This small molecule binds to this protein.
Small molecule (SMILES): Cc1cc(SCc2[se]c(-c3ccc(C(F)(F)F)cc3)nc2C)ccc1OCC(=O)O

Sequence of chain 1.B:
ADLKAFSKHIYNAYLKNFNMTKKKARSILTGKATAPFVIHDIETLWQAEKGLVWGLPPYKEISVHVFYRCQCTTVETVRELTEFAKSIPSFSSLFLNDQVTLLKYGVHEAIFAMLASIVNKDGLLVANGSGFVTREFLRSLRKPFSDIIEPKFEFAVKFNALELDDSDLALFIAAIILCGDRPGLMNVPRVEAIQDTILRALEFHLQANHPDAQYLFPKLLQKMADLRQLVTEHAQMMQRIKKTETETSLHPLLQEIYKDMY

Binding-site contacts:
Ligand atom F04 contacts residue TRP79 of chain 1.B at 2.9 Å.
Ligand atom C27 contacts residue HIS264 of chain 1.B at 3.8 Å.
Ligand atom C22 contacts residue LEU284 of chain 1.B at 3.7 Å (hydrophobic).
Ligand atom C16 contacts residue HIS264 of chain 1.B at 3.8 Å.
Ligand atom C08 contacts residue CYS100 of chain 1.B at 3.8 Å (hydrophobic).
Ligand atom O23 contacts residue HIS264 of chain 1.B at 2.8 Å (h-bond).
Ligand atom C14 contacts residue LEU145 of chain 1.B at 3.6 Å (hydrophobic).
Ligand atom C07 contacts residue THR103 of chain 1.B at 3.7 Å.
Ligand atom O23 contacts residue MET268 of chain 1.B at 3.5 Å.
Ligand atom C22 contacts residue THR104 of chain 1.B at 3.6 Å.
Ligand atom C19 contacts residue HIS264 of chain 1.B at 3.6 Å.
Ligand atom SE contacts residue CYS100 of chain 1.B at 3.7 Å.
Ligand atom C30 contacts residue VAL96 of chain 1.B at 3.7 Å (hydrophobic).
Ligand atom S15 contacts residue LYS182 of chain 1.B at 3.8 Å.
Ligand atom C22 contacts residue HIS264 of chain 1.B at 3.8 Å.
Ligand atom O23 contacts residue TYR288 of chain 1.B at 2.6 Å (h-bond).
Ligand atom F04 contacts residue VAL163 of chain 1.B at 3.7 Å.
Ligand atom C26 contacts residue PHE97 of chain 1.B at 3.4 Å (hydrophobic).
Ligand atom O24 contacts residue THR104 of chain 1.B at 2.9 Å (h-bond).
Ligand atom C29 contacts residue CYS100 of chain 1.B at 3.8 Å (hydrophobic).
Ligand atom O24 contacts residue LEU284 of chain 1.B at 3.5 Å.
Ligand atom C21 contacts residue LEU284 of chain 1.B at 3.8 Å (hydrophobic).
Ligand atom F03 contacts residue ARG99 of chain 1.B at 3.2 Å.
Ligand atom C06 contacts residue VAL156 of chain 1.B at 3.7 Å (hydrophobic).
Ligand atom O20 contacts residue MET268 of chain 1.B at 3.6 Å.
Ligand atom O24 contacts residue HIS138 of chain 1.B at 2.7 Å (h-bond).
Ligand atom C17 contacts residue PHE142 of chain 1.B at 3.8 Å (hydrophobic).
Ligand atom C18 contacts residue THR104 of chain 1.B at 3.7 Å.
Ligand atom O23 contacts residue HIS138 of chain 1.B at 3.5 Å (h-bond).
Ligand atom F01 contacts residue VAL163 of chain 1.B at 3.3 Å.
Ligand atom C17 contacts residue HIS264 of chain 1.B at 3.7 Å.
Ligand atom C21 contacts residue THR104 of chain 1.B at 3.4 Å.
Ligand atom C18 contacts residue HIS264 of chain 1.B at 3.6 Å.
Ligand atom C22 contacts residue TYR288 of chain 1.B at 3.5 Å (hydrophobic).
Ligand atom C22 contacts residue HIS138 of chain 1.B at 3.5 Å.
Ligand atom C25 contacts residue HIS264 of chain 1.B at 3.7 Å.
Ligand atom C09 contacts residue CYS100 of chain 1.B at 3.6 Å (hydrophobic).
Ligand atom C19 contacts residue CYS100 of chain 1.B at 3.8 Å (hydrophobic).
Ligand atom C25 contacts residue CYS100 of chain 1.B at 3.6 Å (hydrophobic).
Ligand atom O24 contacts residue TYR288 of chain 1.B at 3.7 Å.